Sequence of chain 1.B:
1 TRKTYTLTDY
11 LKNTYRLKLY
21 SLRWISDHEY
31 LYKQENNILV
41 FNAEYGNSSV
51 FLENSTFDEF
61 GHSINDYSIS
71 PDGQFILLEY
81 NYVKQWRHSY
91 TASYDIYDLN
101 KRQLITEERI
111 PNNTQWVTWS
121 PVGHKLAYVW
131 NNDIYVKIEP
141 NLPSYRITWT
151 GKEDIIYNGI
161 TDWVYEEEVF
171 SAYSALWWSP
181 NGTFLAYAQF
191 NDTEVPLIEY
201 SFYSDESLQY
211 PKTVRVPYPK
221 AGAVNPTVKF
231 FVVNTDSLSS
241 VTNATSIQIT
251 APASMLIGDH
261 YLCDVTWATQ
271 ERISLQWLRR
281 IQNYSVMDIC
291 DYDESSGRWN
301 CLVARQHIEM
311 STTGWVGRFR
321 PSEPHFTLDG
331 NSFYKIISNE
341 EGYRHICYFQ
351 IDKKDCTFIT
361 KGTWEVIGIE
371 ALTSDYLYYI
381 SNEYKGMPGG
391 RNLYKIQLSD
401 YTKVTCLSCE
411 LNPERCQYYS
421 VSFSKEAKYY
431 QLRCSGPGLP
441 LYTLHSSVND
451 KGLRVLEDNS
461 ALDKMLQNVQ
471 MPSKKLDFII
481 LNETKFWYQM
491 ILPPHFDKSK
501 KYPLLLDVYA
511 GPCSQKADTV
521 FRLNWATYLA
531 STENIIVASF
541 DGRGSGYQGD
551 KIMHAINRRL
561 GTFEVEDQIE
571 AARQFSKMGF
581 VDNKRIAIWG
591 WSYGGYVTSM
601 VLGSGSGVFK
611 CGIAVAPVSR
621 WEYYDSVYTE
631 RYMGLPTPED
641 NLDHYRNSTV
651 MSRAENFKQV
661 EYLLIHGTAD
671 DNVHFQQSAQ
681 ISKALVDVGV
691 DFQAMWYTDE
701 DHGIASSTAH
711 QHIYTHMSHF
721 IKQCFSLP

Binding-site contacts:
Ligand atom C2 contacts residue ASN47 of chain 1.B at 2.4 Å.
Ligand atom C1 contacts residue ASN47 of chain 1.B at 1.4 Å.
Ligand atom C8 contacts residue ASN42 of chain 1.B at 4.2 Å.
Ligand atom C7 contacts residue ASN47 of chain 1.B at 3.6 Å.
Ligand atom N2 contacts residue ASN42 of chain 1.B at 4.2 Å.
Ligand atom C8 contacts residue GLU29 of chain 1.B at 3.6 Å.
Ligand atom C7 contacts residue SER48 of chain 1.B at 4.0 Å.
Ligand atom O7 contacts residue SER48 of chain 1.B at 3.2 Å.
Ligand atom C4 contacts residue ASN47 of chain 1.B at 4.2 Å.
Ligand atom O7 contacts residue ASN47 of chain 1.B at 3.7 Å.
Ligand atom C8 contacts residue PHE41 of chain 1.B at 4.4 Å (hydrophobic).
Ligand atom C8 contacts residue VAL40 of chain 1.B at 3.1 Å (hydrophobic).
Ligand atom N2 contacts residue ASN47 of chain 1.B at 3.1 Å (h-bond).
Ligand atom C7 contacts residue VAL40 of chain 1.B at 4.2 Å (hydrophobic).
Ligand atom C8 contacts residue ASN47 of chain 1.B at 4.1 Å.
Ligand atom C1 contacts residue ASN42 of chain 1.B at 4.2 Å.
Ligand atom C7 contacts residue SER49 of chain 1.B at 3.6 Å.
Ligand atom O5 contacts residue ASN47 of chain 1.B at 2.2 Å (h-bond).
Ligand atom C5 contacts residue ASN47 of chain 1.B at 3.6 Å.
Ligand atom O7 contacts residue SER49 of chain 1.B at 2.6 Å (h-bond).
Ligand atom N2 contacts residue GLU29 of chain 1.B at 4.4 Å.
Ligand atom C8 contacts residue SER49 of chain 1.B at 3.9 Å.
Ligand atom C3 contacts residue ASN47 of chain 1.B at 3.8 Å.
Ligand atom C8 contacts residue SER48 of chain 1.B at 4.1 Å.

A protein and the small-molecule ligand that binds it are described below.
Small molecule (SMILES): CC(=O)N[C@H]1[C@H](O[C@H]2[C@H](O)[C@@H](NC(C)=O)CO[C@@H]2CO)O[C@H](CO)[C@@H](O)[C@@H]1O